Binding-site contacts:
Ligand atom C06 contacts residue ASP148 of chain 1.F at 4.0 Å.
Ligand atom CL1 contacts residue HIS298 of chain 1.F at 3.6 Å.
Ligand atom C04 contacts residue GLN125 of chain 1.F at 3.8 Å.
Ligand atom N03 contacts residue TYR327 of chain 1.F at 3.9 Å.
Ligand atom C05 contacts residue GLN125 of chain 1.F at 4.2 Å.
Ligand atom CL2 contacts residue VAL144 of chain 1.F at 3.5 Å.
Ligand atom C10 contacts residue GLN125 of chain 1.F at 3.5 Å.
Ligand atom CL3 contacts residue CYS218 of chain 1.F at 3.8 Å.
Ligand atom C12 contacts residue ASP148 of chain 1.F at 4.0 Å.
Ligand atom C17 contacts residue MET152 of chain 1.F at 4.1 Å (hydrophobic).
Ligand atom C02 contacts residue ASN128 of chain 1.F at 4.0 Å.
Ligand atom C11 contacts residue TYR149 of chain 1.F at 3.6 Å (hydrophobic).
Ligand atom C11 contacts residue ASP148 of chain 1.F at 3.4 Å.
Ligand atom C15 contacts residue ILE297 of chain 1.F at 4.3 Å (hydrophobic).
Ligand atom C17 contacts residue VAL237 of chain 1.F at 4.0 Å (hydrophobic).
Ligand atom CL2 contacts residue GLN125 of chain 1.F at 3.5 Å.
Ligand atom C18 contacts residue MET152 of chain 1.F at 3.5 Å (hydrophobic).
Ligand atom C09 contacts residue ASP148 of chain 1.F at 3.3 Å.
Ligand atom CL2 contacts residue THR121 of chain 1.F at 4.0 Å.
Ligand atom C02 contacts residue CYS218 of chain 1.F at 4.3 Å (hydrophobic).
Ligand atom CL3 contacts residue TRP134 of chain 1.F at 3.4 Å.
Ligand atom CL1 contacts residue VAL301 of chain 1.F at 4.0 Å.
Ligand atom C10 contacts residue ASP148 of chain 1.F at 3.9 Å.
Ligand atom CL3 contacts residue ASN128 of chain 1.F at 3.4 Å.
Ligand atom C13 contacts residue MET152 of chain 1.F at 3.7 Å (hydrophobic).
Ligand atom C06 contacts residue GLN125 of chain 1.F at 3.4 Å.
Ligand atom C16 contacts residue ILE297 of chain 1.F at 3.6 Å (hydrophobic).
Ligand atom N03 contacts residue ASP148 of chain 1.F at 3.2 Å (salt-bridge).
Ligand atom C14 contacts residue TYR149 of chain 1.F at 4.1 Å (hydrophobic).
Ligand atom C01 contacts residue CYS218 of chain 1.F at 3.5 Å (hydrophobic).
Ligand atom C14 contacts residue MET152 of chain 1.F at 3.6 Å (hydrophobic).
Ligand atom C12 contacts residue GLN125 of chain 1.F at 4.3 Å.
Ligand atom C13 contacts residue ASP148 of chain 1.F at 4.1 Å.
Ligand atom C10 contacts residue TYR327 of chain 1.F at 4.3 Å (hydrophobic).
Ligand atom C09 contacts residue TYR149 of chain 1.F at 3.6 Å (hydrophobic).
Ligand atom C08 contacts residue ASP148 of chain 1.F at 4.2 Å.
Ligand atom C12 contacts residue TYR327 of chain 1.F at 4.1 Å (hydrophobic).
Ligand atom C01 contacts residue ASN128 of chain 1.F at 3.9 Å.
Ligand atom C15 contacts residue MET152 of chain 1.F at 4.0 Å (hydrophobic).
Ligand atom C03 contacts residue CYS218 of chain 1.F at 4.2 Å (hydrophobic).

This small molecule binds to this protein.
Small molecule (SMILES): O=c1[nH]c2cc(Cl)c(Cl)cc2n1C1CCN(Cc2ccc(Cl)cc2)CC1

Sequence of chain 1.F:
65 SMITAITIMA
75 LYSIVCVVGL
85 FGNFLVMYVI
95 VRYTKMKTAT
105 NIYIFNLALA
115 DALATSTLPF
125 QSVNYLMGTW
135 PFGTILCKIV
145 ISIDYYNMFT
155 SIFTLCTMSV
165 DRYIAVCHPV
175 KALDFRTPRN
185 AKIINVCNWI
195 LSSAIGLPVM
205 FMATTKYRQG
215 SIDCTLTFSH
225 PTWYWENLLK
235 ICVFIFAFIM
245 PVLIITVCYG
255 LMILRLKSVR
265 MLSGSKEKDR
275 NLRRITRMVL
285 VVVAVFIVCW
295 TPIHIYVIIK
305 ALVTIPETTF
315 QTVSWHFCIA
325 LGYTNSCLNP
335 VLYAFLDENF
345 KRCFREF